Sequence of chain 2.B:
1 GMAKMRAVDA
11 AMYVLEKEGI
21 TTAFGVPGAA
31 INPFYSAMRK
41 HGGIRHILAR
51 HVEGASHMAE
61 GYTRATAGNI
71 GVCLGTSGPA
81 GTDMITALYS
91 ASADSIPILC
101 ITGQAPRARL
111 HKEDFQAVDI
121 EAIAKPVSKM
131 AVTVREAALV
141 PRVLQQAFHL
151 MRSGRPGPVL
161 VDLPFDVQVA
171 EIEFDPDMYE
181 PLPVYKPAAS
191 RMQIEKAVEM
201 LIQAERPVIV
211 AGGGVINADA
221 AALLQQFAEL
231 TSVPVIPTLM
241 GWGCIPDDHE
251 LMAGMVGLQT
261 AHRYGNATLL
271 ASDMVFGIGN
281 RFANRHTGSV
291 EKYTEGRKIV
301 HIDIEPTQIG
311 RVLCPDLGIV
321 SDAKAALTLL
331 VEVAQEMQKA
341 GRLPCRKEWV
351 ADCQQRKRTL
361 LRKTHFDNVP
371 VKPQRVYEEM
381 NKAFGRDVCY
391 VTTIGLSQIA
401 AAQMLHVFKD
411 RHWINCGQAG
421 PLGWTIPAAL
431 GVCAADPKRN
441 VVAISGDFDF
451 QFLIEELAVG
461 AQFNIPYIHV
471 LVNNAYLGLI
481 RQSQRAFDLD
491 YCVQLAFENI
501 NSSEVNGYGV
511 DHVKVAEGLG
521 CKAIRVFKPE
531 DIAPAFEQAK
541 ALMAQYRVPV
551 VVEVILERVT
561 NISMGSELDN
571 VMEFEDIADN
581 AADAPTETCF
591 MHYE

This small molecule binds to this protein.
Small molecule (SMILES): COC1=C(OC)C(=O)C(C)=CC1=O

Sequence of chain 1.B:
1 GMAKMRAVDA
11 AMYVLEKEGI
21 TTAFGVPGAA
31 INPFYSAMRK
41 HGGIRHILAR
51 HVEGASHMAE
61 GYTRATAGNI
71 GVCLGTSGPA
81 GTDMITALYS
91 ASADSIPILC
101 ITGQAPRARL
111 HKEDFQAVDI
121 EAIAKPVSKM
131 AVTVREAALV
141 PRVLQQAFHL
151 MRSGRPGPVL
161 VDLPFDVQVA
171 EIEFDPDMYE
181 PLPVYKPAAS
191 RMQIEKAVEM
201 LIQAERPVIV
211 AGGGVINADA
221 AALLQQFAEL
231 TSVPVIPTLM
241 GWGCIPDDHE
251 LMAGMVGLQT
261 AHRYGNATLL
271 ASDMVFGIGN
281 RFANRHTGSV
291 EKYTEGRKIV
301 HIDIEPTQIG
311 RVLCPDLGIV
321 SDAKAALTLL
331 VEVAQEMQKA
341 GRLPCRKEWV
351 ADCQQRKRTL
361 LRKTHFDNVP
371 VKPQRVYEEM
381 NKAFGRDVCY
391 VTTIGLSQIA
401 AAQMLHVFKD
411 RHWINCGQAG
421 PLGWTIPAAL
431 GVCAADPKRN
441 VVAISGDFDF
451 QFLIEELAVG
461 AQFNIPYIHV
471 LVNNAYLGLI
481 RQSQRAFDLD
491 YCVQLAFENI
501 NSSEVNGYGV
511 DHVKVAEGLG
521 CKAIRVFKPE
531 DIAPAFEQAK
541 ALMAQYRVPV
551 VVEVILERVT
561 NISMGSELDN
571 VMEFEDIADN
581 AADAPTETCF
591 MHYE

Binding-site contacts:
Ligand atom O2 contacts residue PHE463 of chain 2.B at 4.4 Å.
Ligand atom CM2 contacts residue GLN462 of chain 2.B at 4.4 Å.
Ligand atom C1 contacts residue CYS492 of chain 1.B at 3.6 Å (hydrophobic).
Ligand atom O2 contacts residue GLN462 of chain 2.B at 3.6 Å (h-bond).
Ligand atom C2 contacts residue PHE463 of chain 2.B at 4.4 Å (hydrophobic).
Ligand atom O2 contacts residue GLN494 of chain 1.B at 3.5 Å (h-bond).
Ligand atom CM2 contacts residue GLN494 of chain 1.B at 3.1 Å.
Ligand atom O1 contacts residue CYS492 of chain 1.B at 3.0 Å.
Ligand atom C1 contacts residue PHE463 of chain 2.B at 4.3 Å (hydrophobic).
Ligand atom O1 contacts residue HIS46 of chain 2.B at 3.8 Å.
Ligand atom O2 contacts residue CYS492 of chain 1.B at 4.4 Å.
Ligand atom C1 contacts residue HIS46 of chain 2.B at 4.4 Å.
Ligand atom C2 contacts residue CYS492 of chain 1.B at 4.3 Å (hydrophobic).
Ligand atom CM3 contacts residue GLN494 of chain 1.B at 4.5 Å.
Ligand atom CM2 contacts residue VAL493 of chain 1.B at 3.4 Å (hydrophobic).
Ligand atom C6 contacts residue CYS492 of chain 1.B at 3.7 Å (hydrophobic).
Ligand atom CM2 contacts residue CYS492 of chain 1.B at 3.5 Å (hydrophobic).
Ligand atom C6 contacts residue HIS46 of chain 2.B at 3.7 Å.
Ligand atom O1 contacts residue LEU48 of chain 2.B at 3.9 Å.
Ligand atom O1 contacts residue PHE463 of chain 2.B at 4.2 Å.